Binding-site contacts:
Ligand atom C8 contacts residue TRP84 of chain 2.A at 3.7 Å (hydrophobic).
Ligand atom N11 contacts residue TRP84 of chain 2.A at 3.8 Å.
Ligand atom C7 contacts residue PHE330 of chain 2.A at 3.9 Å (hydrophobic).
Ligand atom C16 contacts residue GLU199 of chain 2.A at 3.7 Å.
Ligand atom C15 contacts residue GLU199 of chain 2.A at 3.4 Å.
Ligand atom C2 contacts residue PHE330 of chain 2.A at 3.5 Å (hydrophobic).
Ligand atom C9 contacts residue TRP84 of chain 2.A at 3.7 Å (hydrophobic).
Ligand atom C23 contacts residue TYR70 of chain 2.A at 3.9 Å (hydrophobic).
Ligand atom C6 contacts residue TYR442 of chain 2.A at 3.7 Å (hydrophobic).
Ligand atom C7 contacts residue TRP84 of chain 2.A at 3.5 Å (hydrophobic).
Ligand atom C14 contacts residue GLY118 of chain 2.A at 3.8 Å.
Ligand atom C5 contacts residue PHE330 of chain 2.A at 3.9 Å (hydrophobic).
Ligand atom C2 contacts residue TYR334 of chain 2.A at 3.9 Å (hydrophobic).
Ligand atom C1 contacts residue TRP432 of chain 2.A at 3.8 Å (hydrophobic).
Ligand atom C2 contacts residue TRP432 of chain 2.A at 3.6 Å (hydrophobic).
Ligand atom C3 contacts residue TRP84 of chain 2.A at 3.6 Å (hydrophobic).
Ligand atom C6 contacts residue ILE439 of chain 2.A at 3.6 Å (hydrophobic).
Ligand atom C18 contacts residue TYR121 of chain 2.A at 3.2 Å (hydrophobic).
Ligand atom C19 contacts residue TYR121 of chain 2.A at 3.4 Å (hydrophobic).
Ligand atom C5 contacts residue TRP84 of chain 2.A at 3.3 Å (hydrophobic).
Ligand atom N10 contacts residue HIS440 of chain 2.A at 2.9 Å (h-bond).
Ligand atom C20 contacts residue TYR121 of chain 2.A at 3.1 Å (hydrophobic).
Ligand atom C21 contacts residue TYR121 of chain 2.A at 3.2 Å (hydrophobic).
Ligand atom C3 contacts residue PHE330 of chain 2.A at 3.5 Å (hydrophobic).
Ligand atom C1 contacts residue PHE330 of chain 2.A at 3.7 Å (hydrophobic).
Ligand atom C6 contacts residue PHE330 of chain 2.A at 3.7 Å (hydrophobic).
Ligand atom C16 contacts residue HIS440 of chain 2.A at 3.8 Å.
Ligand atom C6 contacts residue TRP84 of chain 2.A at 3.7 Å (hydrophobic).
Ligand atom C5 contacts residue HIS440 of chain 2.A at 3.6 Å.
Ligand atom C17 contacts residue PHE330 of chain 2.A at 3.5 Å (hydrophobic).
Ligand atom C23 contacts residue TRP279 of chain 2.A at 3.7 Å (hydrophobic).
Ligand atom C17 contacts residue TYR121 of chain 2.A at 3.5 Å (hydrophobic).
Ligand atom N10 contacts residue TRP84 of chain 2.A at 3.6 Å.
Ligand atom C16 contacts residue GLY441 of chain 2.A at 3.8 Å.
Ligand atom C6 contacts residue HIS440 of chain 2.A at 3.5 Å.
Ligand atom C9 contacts residue HIS440 of chain 2.A at 3.9 Å.
Ligand atom C14 contacts residue TRP84 of chain 2.A at 3.7 Å (hydrophobic).
Ligand atom C4 contacts residue PHE330 of chain 2.A at 3.8 Å (hydrophobic).
Ligand atom C4 contacts residue TRP84 of chain 2.A at 3.3 Å (hydrophobic).
Ligand atom C19 contacts residue TYR334 of chain 2.A at 3.7 Å (hydrophobic).

Sequence of chain 2.A:
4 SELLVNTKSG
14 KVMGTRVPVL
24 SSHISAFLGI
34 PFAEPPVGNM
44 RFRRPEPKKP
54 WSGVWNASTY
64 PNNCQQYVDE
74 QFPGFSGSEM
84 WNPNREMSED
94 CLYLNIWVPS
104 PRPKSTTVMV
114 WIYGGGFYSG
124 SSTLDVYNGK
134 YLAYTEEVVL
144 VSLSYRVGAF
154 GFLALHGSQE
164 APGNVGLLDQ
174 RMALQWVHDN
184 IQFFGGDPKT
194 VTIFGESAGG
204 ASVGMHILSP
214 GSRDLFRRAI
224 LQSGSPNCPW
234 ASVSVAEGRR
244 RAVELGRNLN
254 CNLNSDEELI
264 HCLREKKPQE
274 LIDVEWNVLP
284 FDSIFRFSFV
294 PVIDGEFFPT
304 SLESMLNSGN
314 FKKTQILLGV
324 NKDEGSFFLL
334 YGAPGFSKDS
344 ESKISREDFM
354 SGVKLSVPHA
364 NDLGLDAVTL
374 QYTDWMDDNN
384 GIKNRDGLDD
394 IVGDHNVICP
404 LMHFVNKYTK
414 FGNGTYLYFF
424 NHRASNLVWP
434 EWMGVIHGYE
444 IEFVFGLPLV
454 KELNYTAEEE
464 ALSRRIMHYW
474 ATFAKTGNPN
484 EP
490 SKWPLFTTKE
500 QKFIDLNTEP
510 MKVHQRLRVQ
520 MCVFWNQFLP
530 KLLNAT

A protein and the small-molecule ligand that binds it are described below.
Small molecule (SMILES): [NH3+]CCCCCCCCNc1c2c([nH+]c3ccccc13)CCCC2